A protein and the small-molecule ligand that binds it are described below.
Small molecule (SMILES): NC(N)=NCCC[C@H](NC(=O)[C@@H]1CCCN1)C(=O)N[C@H](C=O)CC1=NC=NC1

Sequence of chain 16.T:
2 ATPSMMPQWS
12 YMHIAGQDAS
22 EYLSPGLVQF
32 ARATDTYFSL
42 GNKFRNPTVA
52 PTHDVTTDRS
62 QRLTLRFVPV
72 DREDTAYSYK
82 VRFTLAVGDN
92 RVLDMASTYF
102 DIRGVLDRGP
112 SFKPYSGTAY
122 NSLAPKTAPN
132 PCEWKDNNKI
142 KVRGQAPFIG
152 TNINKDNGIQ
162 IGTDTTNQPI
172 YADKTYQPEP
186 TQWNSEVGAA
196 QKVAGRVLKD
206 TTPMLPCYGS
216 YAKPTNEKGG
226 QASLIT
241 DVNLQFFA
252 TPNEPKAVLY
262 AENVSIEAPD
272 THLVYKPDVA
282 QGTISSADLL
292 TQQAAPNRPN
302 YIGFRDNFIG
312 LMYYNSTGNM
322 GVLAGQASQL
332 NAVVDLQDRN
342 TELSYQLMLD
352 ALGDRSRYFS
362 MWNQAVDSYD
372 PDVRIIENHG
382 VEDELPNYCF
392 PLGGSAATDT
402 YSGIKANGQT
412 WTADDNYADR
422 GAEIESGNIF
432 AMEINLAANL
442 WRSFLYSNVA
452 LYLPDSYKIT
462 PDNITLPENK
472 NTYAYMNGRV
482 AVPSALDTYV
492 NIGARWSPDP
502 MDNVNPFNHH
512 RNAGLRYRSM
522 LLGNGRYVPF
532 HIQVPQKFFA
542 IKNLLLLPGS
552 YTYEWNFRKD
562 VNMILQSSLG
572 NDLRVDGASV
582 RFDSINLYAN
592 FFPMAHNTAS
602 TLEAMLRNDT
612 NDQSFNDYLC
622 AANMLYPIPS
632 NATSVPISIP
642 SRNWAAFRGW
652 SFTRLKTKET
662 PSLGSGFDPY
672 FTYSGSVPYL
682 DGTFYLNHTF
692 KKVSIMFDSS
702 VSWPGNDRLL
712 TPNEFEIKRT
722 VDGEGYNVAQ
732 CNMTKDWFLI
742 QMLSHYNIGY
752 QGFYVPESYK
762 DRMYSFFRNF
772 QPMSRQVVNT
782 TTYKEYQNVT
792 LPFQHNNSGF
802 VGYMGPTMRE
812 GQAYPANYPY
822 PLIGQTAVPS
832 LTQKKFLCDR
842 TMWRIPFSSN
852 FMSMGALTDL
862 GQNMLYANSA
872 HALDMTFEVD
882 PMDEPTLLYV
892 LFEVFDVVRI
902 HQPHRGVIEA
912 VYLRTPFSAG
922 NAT

Binding-site contacts:
Ligand atom CG contacts residue GLU894 of chain 16.T at 3.8 Å.
Ligand atom C contacts residue ARG649 of chain 16.T at 3.8 Å.
Ligand atom N contacts residue TYR619 of chain 16.T at 3.7 Å.
Ligand atom CG contacts residue ASN617 of chain 16.T at 3.6 Å.
Ligand atom CD contacts residue CYS621 of chain 16.T at 4.2 Å (hydrophobic).
Ligand atom CA contacts residue TYR619 of chain 16.T at 3.8 Å (hydrophobic).
Ligand atom ND1 contacts residue LEU348 of chain 16.T at 4.2 Å.
Ligand atom CA contacts residue ARG649 of chain 16.T at 4.0 Å.
Ligand atom CB contacts residue TYR619 of chain 16.T at 4.0 Å (hydrophobic).
Ligand atom CE1 contacts residue LEU348 of chain 16.T at 4.0 Å (hydrophobic).
Ligand atom O contacts residue ARG649 of chain 16.T at 3.2 Å (salt-bridge).
Ligand atom CG contacts residue PHE896 of chain 16.T at 3.4 Å (hydrophobic).
Ligand atom CB contacts residue GLU894 of chain 16.T at 4.2 Å.
Ligand atom CB contacts residue ARG649 of chain 16.T at 3.6 Å.
Ligand atom CG contacts residue ARG46 of chain 16.V at 3.7 Å.
Ligand atom CB contacts residue TYR619 of chain 16.T at 3.1 Å (hydrophobic).
Ligand atom N contacts residue ARG649 of chain 16.T at 3.8 Å.
Ligand atom O contacts residue TYR619 of chain 16.T at 3.9 Å.
Ligand atom CD2 contacts residue GLU894 of chain 16.T at 4.2 Å.
Ligand atom CB contacts residue PHE896 of chain 16.T at 3.9 Å (hydrophobic).
Ligand atom N contacts residue ASN617 of chain 16.T at 2.8 Å (h-bond).
Ligand atom N contacts residue ASP618 of chain 16.T at 3.5 Å (salt-bridge).
Ligand atom CE1 contacts residue GLU894 of chain 16.T at 4.3 Å.
Ligand atom CA contacts residue ARG649 of chain 16.T at 3.9 Å.
Ligand atom C contacts residue ARG649 of chain 16.T at 4.2 Å.
Ligand atom CA contacts residue CYS621 of chain 16.T at 3.1 Å (hydrophobic).
Ligand atom C contacts residue TYR619 of chain 16.T at 3.4 Å (hydrophobic).
Ligand atom N contacts residue CYS621 of chain 16.T at 3.2 Å (h-bond).
Ligand atom CD2 contacts residue ARG845 of chain 16.T at 3.8 Å.
Ligand atom CB contacts residue ARG649 of chain 16.T at 3.8 Å.
Ligand atom N contacts residue TYR619 of chain 16.T at 3.4 Å.
Ligand atom C contacts residue ASN617 of chain 16.T at 4.2 Å.
Ligand atom CA contacts residue ASN617 of chain 16.T at 4.2 Å.
Ligand atom CA contacts residue TYR619 of chain 16.T at 3.6 Å (hydrophobic).
Ligand atom ND1 contacts residue GLU894 of chain 16.T at 3.9 Å.
Ligand atom CD contacts residue ARG46 of chain 16.V at 3.9 Å.
Ligand atom O contacts residue ARG845 of chain 16.T at 4.2 Å.
Ligand atom CD contacts residue ASN617 of chain 16.T at 2.8 Å.
Ligand atom CB contacts residue CYS621 of chain 16.T at 3.7 Å (hydrophobic).
Ligand atom CE1 contacts residue MET843 of chain 16.T at 4.1 Å (hydrophobic).

Sequence of chain 16.V:
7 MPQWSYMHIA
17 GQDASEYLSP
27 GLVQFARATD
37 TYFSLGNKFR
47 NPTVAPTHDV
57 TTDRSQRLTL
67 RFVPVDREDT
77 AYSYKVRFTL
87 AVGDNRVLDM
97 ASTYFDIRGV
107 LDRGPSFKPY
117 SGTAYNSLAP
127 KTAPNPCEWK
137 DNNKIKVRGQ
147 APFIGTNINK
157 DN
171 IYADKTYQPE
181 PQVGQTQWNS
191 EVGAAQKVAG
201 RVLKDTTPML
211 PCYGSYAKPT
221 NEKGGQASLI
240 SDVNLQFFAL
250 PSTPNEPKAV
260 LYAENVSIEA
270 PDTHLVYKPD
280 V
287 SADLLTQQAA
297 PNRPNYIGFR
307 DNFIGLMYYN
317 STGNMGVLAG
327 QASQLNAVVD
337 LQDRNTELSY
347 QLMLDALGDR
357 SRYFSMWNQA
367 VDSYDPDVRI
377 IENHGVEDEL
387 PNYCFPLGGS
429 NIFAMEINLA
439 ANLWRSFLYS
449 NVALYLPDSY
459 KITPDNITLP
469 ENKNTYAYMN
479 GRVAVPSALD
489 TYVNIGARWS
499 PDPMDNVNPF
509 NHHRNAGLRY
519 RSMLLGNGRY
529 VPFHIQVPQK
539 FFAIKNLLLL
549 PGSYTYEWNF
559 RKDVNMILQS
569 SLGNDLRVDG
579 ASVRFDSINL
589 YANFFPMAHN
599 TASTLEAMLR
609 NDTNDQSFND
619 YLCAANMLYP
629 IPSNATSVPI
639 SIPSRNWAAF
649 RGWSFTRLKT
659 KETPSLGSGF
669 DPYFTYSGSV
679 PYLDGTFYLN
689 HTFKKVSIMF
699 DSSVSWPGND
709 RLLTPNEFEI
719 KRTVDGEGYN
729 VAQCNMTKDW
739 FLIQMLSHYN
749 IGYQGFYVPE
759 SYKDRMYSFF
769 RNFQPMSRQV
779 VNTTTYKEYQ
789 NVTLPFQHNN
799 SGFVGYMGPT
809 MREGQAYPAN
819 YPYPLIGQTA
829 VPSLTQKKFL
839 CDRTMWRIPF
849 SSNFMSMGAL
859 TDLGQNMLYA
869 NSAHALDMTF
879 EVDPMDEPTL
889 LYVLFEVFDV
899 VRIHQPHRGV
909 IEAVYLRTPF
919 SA